Sequence of chain 1.B:
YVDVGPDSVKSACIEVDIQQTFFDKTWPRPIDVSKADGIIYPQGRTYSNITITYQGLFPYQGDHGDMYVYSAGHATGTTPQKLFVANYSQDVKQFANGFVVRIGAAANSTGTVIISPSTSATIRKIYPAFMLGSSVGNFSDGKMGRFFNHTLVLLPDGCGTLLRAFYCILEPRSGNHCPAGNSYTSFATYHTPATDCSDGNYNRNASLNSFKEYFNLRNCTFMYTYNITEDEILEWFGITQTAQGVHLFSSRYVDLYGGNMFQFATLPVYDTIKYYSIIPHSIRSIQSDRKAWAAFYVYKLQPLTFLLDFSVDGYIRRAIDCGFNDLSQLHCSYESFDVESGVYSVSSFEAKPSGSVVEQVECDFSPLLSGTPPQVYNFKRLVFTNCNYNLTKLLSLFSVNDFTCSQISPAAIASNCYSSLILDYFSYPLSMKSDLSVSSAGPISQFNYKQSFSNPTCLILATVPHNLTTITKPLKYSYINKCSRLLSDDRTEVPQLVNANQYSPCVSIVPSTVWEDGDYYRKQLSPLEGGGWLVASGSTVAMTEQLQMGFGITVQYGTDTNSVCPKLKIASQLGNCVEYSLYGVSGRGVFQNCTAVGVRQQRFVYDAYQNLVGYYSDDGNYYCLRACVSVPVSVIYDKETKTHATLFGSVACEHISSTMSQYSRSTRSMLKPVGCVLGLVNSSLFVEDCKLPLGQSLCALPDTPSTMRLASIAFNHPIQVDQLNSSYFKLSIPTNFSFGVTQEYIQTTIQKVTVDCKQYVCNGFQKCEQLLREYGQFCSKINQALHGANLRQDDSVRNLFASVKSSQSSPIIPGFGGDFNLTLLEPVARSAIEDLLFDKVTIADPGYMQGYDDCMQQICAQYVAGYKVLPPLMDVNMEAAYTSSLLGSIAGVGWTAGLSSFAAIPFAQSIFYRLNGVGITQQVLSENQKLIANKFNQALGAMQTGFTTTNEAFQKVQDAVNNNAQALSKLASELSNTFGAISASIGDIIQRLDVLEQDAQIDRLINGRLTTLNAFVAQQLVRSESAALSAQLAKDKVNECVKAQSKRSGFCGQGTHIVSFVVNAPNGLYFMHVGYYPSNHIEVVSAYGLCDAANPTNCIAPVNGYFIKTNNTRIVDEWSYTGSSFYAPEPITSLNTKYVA

Binding-site contacts:
Ligand atom C3 contacts residue ASN108 of chain 1.B at 4.3 Å.
Ligand atom O5 contacts residue ASN108 of chain 1.B at 2.1 Å (h-bond).
Ligand atom C6 contacts residue ASN108 of chain 1.B at 2.6 Å.
Ligand atom C4 contacts residue ASN108 of chain 1.B at 3.5 Å.
Ligand atom C5 contacts residue ASN108 of chain 1.B at 2.0 Å.
Ligand atom O4 contacts residue ASN108 of chain 1.B at 3.9 Å.
Ligand atom C1 contacts residue ILE233 of chain 1.B at 4.3 Å (hydrophobic).
Ligand atom O6 contacts residue ALA107 of chain 1.B at 3.6 Å.
Ligand atom C1 contacts residue ASN108 of chain 1.B at 3.5 Å.
Ligand atom C1 contacts residue GLU232 of chain 1.B at 3.9 Å.
Ligand atom C6 contacts residue ALA107 of chain 1.B at 4.3 Å (hydrophobic).
Ligand atom C6 contacts residue GLU232 of chain 1.B at 4.2 Å.
Ligand atom O6 contacts residue ASN108 of chain 1.B at 2.8 Å (h-bond).
Ligand atom O5 contacts residue GLU232 of chain 1.B at 4.0 Å.

A protein and the small-molecule ligand that binds it are described below.
Small molecule (SMILES): CC(=O)N[C@@H]1[C@@H](O)[C@H](O)[C@@H](CO)O[C@H]1O